Sequence of chain 1.H:
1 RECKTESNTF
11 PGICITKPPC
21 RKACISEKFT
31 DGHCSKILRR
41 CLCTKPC

Sequence of chain 1.F:
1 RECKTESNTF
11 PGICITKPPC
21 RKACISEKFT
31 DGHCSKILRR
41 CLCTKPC

This small molecule binds to this protein.
Small molecule (SMILES): CCCCCCCC(=O)OC[C@H](COP(=O)(O)O[C@@H]1[C@H](O)[C@H](O)[C@@H](OP(=O)(O)O)[C@H](OP(=O)(O)O)[C@H]1O)OC(=O)CCCCCCC

Binding-site contacts:
Ligand atom O41 contacts residue ARG40 of chain 1.H at 3.2 Å (salt-bridge).
Ligand atom O2C contacts residue LEU38 of chain 1.F at 3.6 Å.
Ligand atom O1A contacts residue PIO1 of chain 1.JA at 3.0 Å.
Ligand atom O1 contacts residue SER35 of chain 1.F at 3.6 Å.
Ligand atom C2A contacts residue LEU38 of chain 1.F at 3.8 Å (hydrophobic).
Ligand atom O42 contacts residue LYS4 of chain 1.F at 2.8 Å (salt-bridge).
Ligand atom O53 contacts residue HIS33 of chain 1.F at 2.9 Å (h-bond).
Ligand atom P1 contacts residue ILE37 of chain 1.F at 3.6 Å.
Ligand atom O6 contacts residue LYS36 of chain 1.F at 3.1 Å (salt-bridge).
Ligand atom O11 contacts residue ILE37 of chain 1.F at 3.5 Å (h-bond).
Ligand atom O11 contacts residue ARG40 of chain 1.F at 3.7 Å.
Ligand atom O12 contacts residue ILE37 of chain 1.F at 2.8 Å (h-bond).
Ligand atom O2 contacts residue PIO1 of chain 1.JA at 2.6 Å (h-bond).
Ligand atom O52 contacts residue LYS36 of chain 1.F at 3.2 Å (salt-bridge).
Ligand atom C5B contacts residue PIO1 of chain 1.JA at 3.8 Å.
Ligand atom P5 contacts residue HIS33 of chain 1.F at 3.5 Å.
Ligand atom O53 contacts residue LYS4 of chain 1.F at 2.8 Å (salt-bridge).
Ligand atom C2 contacts residue PIO1 of chain 1.JA at 3.6 Å.
Ligand atom P5 contacts residue LYS4 of chain 1.F at 3.6 Å.
Ligand atom O5 contacts residue LYS4 of chain 1.F at 3.3 Å (salt-bridge).
Ligand atom O43 contacts residue ARG40 of chain 1.H at 2.9 Å (salt-bridge).
Ligand atom O3 contacts residue PIO1 of chain 1.JA at 2.9 Å (h-bond).
Ligand atom O43 contacts residue PIO1 of chain 1.JA at 3.0 Å (h-bond).
Ligand atom O1 contacts residue ARG40 of chain 1.F at 3.0 Å (salt-bridge).
Ligand atom O6 contacts residue SER35 of chain 1.F at 3.3 Å.
Ligand atom P5 contacts residue LYS36 of chain 1.F at 3.7 Å.
Ligand atom O11 contacts residue LEU38 of chain 1.F at 2.9 Å (h-bond).
Ligand atom O13 contacts residue PIO1 of chain 1.JA at 3.6 Å.
Ligand atom O1B contacts residue PIO1 of chain 1.JA at 3.5 Å.
Ligand atom C2C contacts residue PIO1 of chain 1.JA at 3.5 Å.
Ligand atom O11 contacts residue SER35 of chain 1.F at 2.7 Å (h-bond).
Ligand atom C1C contacts residue ARG40 of chain 1.F at 3.7 Å.
Ligand atom O12 contacts residue LYS36 of chain 1.F at 3.2 Å (salt-bridge).
Ligand atom C3A contacts residue PIO1 of chain 1.JA at 3.7 Å.
Ligand atom O51 contacts residue LYS36 of chain 1.F at 3.1 Å (salt-bridge).
Ligand atom C5A contacts residue LEU38 of chain 1.F at 3.7 Å (hydrophobic).
Ligand atom O2 contacts residue ARG40 of chain 1.F at 3.1 Å (salt-bridge).
Ligand atom O51 contacts residue HIS33 of chain 1.F at 3.0 Å (h-bond).
Ligand atom P4 contacts residue ARG40 of chain 1.H at 3.6 Å.
Ligand atom P1 contacts residue LYS36 of chain 1.F at 3.8 Å.